Sequence of chain 1.D:
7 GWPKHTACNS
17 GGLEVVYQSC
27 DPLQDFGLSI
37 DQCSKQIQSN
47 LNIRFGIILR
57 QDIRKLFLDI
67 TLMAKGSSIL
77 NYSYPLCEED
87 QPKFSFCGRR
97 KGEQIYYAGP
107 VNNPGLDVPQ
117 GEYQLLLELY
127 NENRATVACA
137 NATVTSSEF

A small-molecule ligand and the protein it binds are described below.
Small molecule (SMILES): CC(=O)N[C@@H]1[C@@H](O)[C@H](O)[C@@H](CO)O[C@H]1O

Binding-site contacts:
Ligand atom C6 contacts residue LYS10 of chain 1.D at 4.1 Å.
Ligand atom O6 contacts residue GLN24 of chain 1.D at 3.6 Å (h-bond).
Ligand atom C6 contacts residue ASN137 of chain 1.D at 4.4 Å.
Ligand atom O7 contacts residue ASN137 of chain 1.D at 3.1 Å (h-bond).
Ligand atom O6 contacts residue ASN137 of chain 1.D at 4.1 Å.
Ligand atom C1 contacts residue ASN137 of chain 1.D at 1.4 Å.
Ligand atom C3 contacts residue ASN137 of chain 1.D at 3.9 Å.
Ligand atom C4 contacts residue ASN137 of chain 1.D at 4.1 Å.
Ligand atom C2 contacts residue ASN137 of chain 1.D at 2.7 Å.
Ligand atom O5 contacts residue ASN137 of chain 1.D at 2.2 Å (h-bond).
Ligand atom C7 contacts residue ASN137 of chain 1.D at 3.4 Å.
Ligand atom C5 contacts residue ASN137 of chain 1.D at 3.5 Å.
Ligand atom N2 contacts residue ASN137 of chain 1.D at 3.3 Å (h-bond).
Ligand atom C6 contacts residue GLN24 of chain 1.D at 4.1 Å.
Ligand atom O6 contacts residue LYS10 of chain 1.D at 3.8 Å.